A protein and the small-molecule ligand that binds it are described below.
Small molecule (SMILES): Cn1cc(-c2cc3cnc(Nc4ccc(-c5cncn5C)cc4Cl)cc3n2C(=O)OC(C)(C)C)cn1

Binding-site contacts:
Ligand atom C14 contacts residue PRO178 of chain 1.A at 3.8 Å (hydrophobic).
Ligand atom N contacts residue ILE168 of chain 1.A at 3.8 Å.
Ligand atom C6 contacts residue ALA56 of chain 1.A at 3.5 Å (hydrophobic).
Ligand atom C contacts residue GLU76 of chain 1.A at 3.6 Å.
Ligand atom C9 contacts residue GLY110 of chain 1.A at 3.7 Å.
Ligand atom CL contacts residue ILE36 of chain 1.A at 3.8 Å.
Ligand atom N2 contacts residue CYS109 of chain 1.A at 3.6 Å.
Ligand atom N3 contacts residue GLY110 of chain 1.A at 3.1 Å (h-bond).
Ligand atom C8 contacts residue ILE36 of chain 1.A at 3.8 Å (hydrophobic).
Ligand atom N2 contacts residue GLU108 of chain 1.A at 3.8 Å.
Ligand atom C3 contacts residue MET107 of chain 1.A at 3.7 Å (hydrophobic).
Ligand atom C7 contacts residue LEU159 of chain 1.A at 3.6 Å (hydrophobic).
Ligand atom N2 contacts residue ALA56 of chain 1.A at 3.6 Å.
Ligand atom C18 contacts residue LEU159 of chain 1.A at 3.5 Å (hydrophobic).
Ligand atom C23 contacts residue MET176 of chain 1.A at 3.5 Å (hydrophobic).
Ligand atom C8 contacts residue LEU159 of chain 1.A at 3.7 Å (hydrophobic).
Ligand atom C15 contacts residue SER116 of chain 1.A at 3.7 Å.
Ligand atom C17 contacts residue ASP113 of chain 1.A at 3.6 Å.
Ligand atom CL contacts residue GLY110 of chain 1.A at 3.5 Å.
Ligand atom C11 contacts residue ASN111 of chain 1.A at 3.7 Å.
Ligand atom C14 contacts residue ASP113 of chain 1.A at 3.5 Å.
Ligand atom N5 contacts residue ILE112 of chain 1.A at 3.8 Å.
Ligand atom C5 contacts residue MET107 of chain 1.A at 3.8 Å (hydrophobic).
Ligand atom C contacts residue ILE168 of chain 1.A at 3.2 Å (hydrophobic).
Ligand atom C10 contacts residue ASN111 of chain 1.A at 3.7 Å.
Ligand atom C7 contacts residue GLU108 of chain 1.A at 3.2 Å.
Ligand atom O1 contacts residue MET176 of chain 1.A at 3.7 Å.
Ligand atom N4 contacts residue SER116 of chain 1.A at 3.1 Å (h-bond).
Ligand atom C7 contacts residue ALA56 of chain 1.A at 3.1 Å (hydrophobic).
Ligand atom C16 contacts residue ASN111 of chain 1.A at 3.8 Å.
Ligand atom N1 contacts residue LYS58 of chain 1.A at 3.0 Å (salt-bridge).
Ligand atom C contacts residue LYS58 of chain 1.A at 3.8 Å.
Ligand atom C14 contacts residue SER116 of chain 1.A at 3.8 Å.
Ligand atom C2 contacts residue MET107 of chain 1.A at 3.4 Å (hydrophobic).
Ligand atom N2 contacts residue GLY110 of chain 1.A at 3.0 Å (h-bond).
Ligand atom CL contacts residue GLN46 of chain 1.A at 3.5 Å.
Ligand atom N contacts residue LYS58 of chain 1.A at 3.8 Å.
Ligand atom N2 contacts residue LEU159 of chain 1.A at 3.4 Å.
Ligand atom C16 contacts residue ILE112 of chain 1.A at 3.6 Å (hydrophobic).
Ligand atom C24 contacts residue ILE36 of chain 1.A at 3.7 Å (hydrophobic).

Sequence of chain 1.A:
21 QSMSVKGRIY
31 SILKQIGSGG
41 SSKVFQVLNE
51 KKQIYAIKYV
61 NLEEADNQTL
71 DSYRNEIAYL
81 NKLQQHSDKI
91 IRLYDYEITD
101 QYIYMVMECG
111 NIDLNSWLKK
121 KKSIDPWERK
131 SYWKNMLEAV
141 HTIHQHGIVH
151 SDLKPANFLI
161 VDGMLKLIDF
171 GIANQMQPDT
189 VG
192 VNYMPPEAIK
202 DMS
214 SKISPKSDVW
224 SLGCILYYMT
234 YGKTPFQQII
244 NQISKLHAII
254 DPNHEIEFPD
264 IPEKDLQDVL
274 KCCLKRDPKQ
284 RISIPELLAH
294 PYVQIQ